Sequence of chain 6.C:
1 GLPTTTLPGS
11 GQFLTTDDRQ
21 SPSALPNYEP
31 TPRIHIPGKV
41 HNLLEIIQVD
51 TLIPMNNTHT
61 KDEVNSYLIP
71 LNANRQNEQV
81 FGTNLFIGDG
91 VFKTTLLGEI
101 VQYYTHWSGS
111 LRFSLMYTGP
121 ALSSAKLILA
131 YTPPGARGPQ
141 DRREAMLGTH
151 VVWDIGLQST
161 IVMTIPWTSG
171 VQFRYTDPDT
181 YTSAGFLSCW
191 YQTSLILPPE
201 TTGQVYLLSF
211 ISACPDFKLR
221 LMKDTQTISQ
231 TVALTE

A small-molecule ligand and the protein it binds are described below.
Small molecule (SMILES): Cc1cc(CCCCCCCOc2ccc(C3=N[C@@H](C)CO3)cc2Cl)on1

Binding-site contacts:
Ligand atom N2 contacts residue PHE186 of chain 6.A at 4.0 Å.
Ligand atom C1C contacts residue TYR152 of chain 6.A at 3.9 Å (hydrophobic).
Ligand atom C5C contacts residue TYR128 of chain 6.A at 3.7 Å (hydrophobic).
Ligand atom C3B contacts residue TYR197 of chain 6.A at 3.3 Å (hydrophobic).
Ligand atom C2C contacts residue VAL188 of chain 6.A at 2.8 Å (hydrophobic).
Ligand atom C4A contacts residue ASN198 of chain 6.A at 3.9 Å.
Ligand atom N2 contacts residue ALA24 of chain 6.C at 3.1 Å.
Ligand atom C2B contacts residue TYR197 of chain 6.A at 3.3 Å (hydrophobic).
Ligand atom C4C contacts residue TYR152 of chain 6.A at 3.9 Å (hydrophobic).
Ligand atom C5C contacts residue ILE104 of chain 6.A at 4.0 Å (hydrophobic).
Ligand atom O1A contacts residue VAL122 of chain 6.A at 4.0 Å.
Ligand atom O1 contacts residue VAL188 of chain 6.A at 3.8 Å.
Ligand atom O1 contacts residue ALA24 of chain 6.C at 3.4 Å.
Ligand atom C3 contacts residue PRO174 of chain 6.A at 3.7 Å (hydrophobic).
Ligand atom C3 contacts residue PHE186 of chain 6.A at 3.9 Å (hydrophobic).
Ligand atom C31 contacts residue ALA150 of chain 6.A at 3.5 Å (hydrophobic).
Ligand atom CM1 contacts residue CYS199 of chain 6.A at 3.8 Å (hydrophobic).
Ligand atom C5A contacts residue CYS199 of chain 6.A at 3.9 Å (hydrophobic).
Ligand atom C5 contacts residue TYR152 of chain 6.A at 3.6 Å (hydrophobic).
Ligand atom C3C contacts residue VAL188 of chain 6.A at 3.3 Å (hydrophobic).
Ligand atom C4 contacts residue TYR152 of chain 6.A at 3.7 Å (hydrophobic).
Ligand atom C7C contacts residue TYR128 of chain 6.A at 3.5 Å (hydrophobic).
Ligand atom C31 contacts residue VAL176 of chain 6.A at 3.3 Å (hydrophobic).
Ligand atom CL1 contacts residue ILE104 of chain 6.A at 3.6 Å.
Ligand atom C3C contacts residue TYR128 of chain 6.A at 3.6 Å (hydrophobic).
Ligand atom CL1 contacts residue MET221 of chain 6.A at 3.8 Å.
Ligand atom C5A contacts residue VAL122 of chain 6.A at 3.9 Å (hydrophobic).
Ligand atom N2 contacts residue PRO174 of chain 6.A at 3.7 Å.
Ligand atom N3A contacts residue ASN219 of chain 6.A at 3.4 Å (h-bond).
Ligand atom O1 contacts residue PHE186 of chain 6.A at 3.8 Å.
Ligand atom CL1 contacts residue ASN105 of chain 6.A at 3.3 Å.
Ligand atom O1B contacts residue MET221 of chain 6.A at 3.8 Å.
Ligand atom O1 contacts residue TYR152 of chain 6.A at 3.9 Å.
Ligand atom C3B contacts residue LEU106 of chain 6.A at 3.8 Å (hydrophobic).
Ligand atom C31 contacts residue SER175 of chain 6.A at 3.5 Å.
Ligand atom C4B contacts residue LEU106 of chain 6.A at 3.7 Å (hydrophobic).
Ligand atom C31 contacts residue PRO174 of chain 6.A at 3.3 Å (hydrophobic).
Ligand atom C6C contacts residue VAL191 of chain 6.A at 3.3 Å (hydrophobic).
Ligand atom C4 contacts residue PHE186 of chain 6.A at 3.7 Å (hydrophobic).
Ligand atom C5 contacts residue PHE186 of chain 6.A at 3.7 Å (hydrophobic).

Sequence of chain 6.A:
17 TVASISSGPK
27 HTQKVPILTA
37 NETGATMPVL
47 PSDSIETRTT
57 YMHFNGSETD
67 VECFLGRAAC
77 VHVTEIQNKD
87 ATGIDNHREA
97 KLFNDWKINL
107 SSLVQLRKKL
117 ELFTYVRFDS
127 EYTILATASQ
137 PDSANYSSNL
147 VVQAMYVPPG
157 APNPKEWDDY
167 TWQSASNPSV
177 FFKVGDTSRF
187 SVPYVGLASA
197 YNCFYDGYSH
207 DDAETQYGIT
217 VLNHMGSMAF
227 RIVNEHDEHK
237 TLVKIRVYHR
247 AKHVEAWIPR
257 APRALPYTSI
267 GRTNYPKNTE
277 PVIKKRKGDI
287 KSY

Sequence of chain 7.C:
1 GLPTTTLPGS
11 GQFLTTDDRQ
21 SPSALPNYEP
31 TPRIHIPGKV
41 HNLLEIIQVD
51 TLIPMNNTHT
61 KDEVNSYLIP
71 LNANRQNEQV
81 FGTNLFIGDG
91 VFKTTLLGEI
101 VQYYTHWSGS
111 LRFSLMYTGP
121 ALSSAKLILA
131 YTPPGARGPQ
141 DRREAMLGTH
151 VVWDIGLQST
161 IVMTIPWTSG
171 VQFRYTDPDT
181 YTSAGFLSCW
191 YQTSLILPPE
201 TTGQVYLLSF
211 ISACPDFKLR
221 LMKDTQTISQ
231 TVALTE